Binding-site contacts:
Ligand atom C5 contacts residue NAG2 of chain 1.B at 3.6 Å.
Ligand atom C6 contacts residue NAG2 of chain 1.B at 4.5 Å.
Ligand atom C4 contacts residue NAG2 of chain 1.B at 4.1 Å.
Ligand atom C3 contacts residue NAG2 of chain 1.B at 4.1 Å.
Ligand atom C2 contacts residue NAG2 of chain 1.B at 3.1 Å.
Ligand atom O5 contacts residue NAG2 of chain 1.B at 2.2 Å (h-bond).
Ligand atom O2 contacts residue NAG2 of chain 1.B at 3.6 Å.
Ligand atom C1 contacts residue NAG2 of chain 1.B at 1.7 Å.

The small molecule below binds the protein below.
Small molecule (SMILES): OC[C@H]1O[C@@H](O)[C@@H](O)[C@@H](O)[C@@H]1O